Binding-site contacts:
Ligand atom C4 contacts residue TRP38 of chain 27.B at 4.1 Å (hydrophobic).
Ligand atom N9 contacts residue TRP38 of chain 27.B at 4.4 Å.
Ligand atom N7 contacts residue TRP38 of chain 27.B at 3.7 Å.
Ligand atom N3 contacts residue TRP38 of chain 27.B at 4.3 Å.
Ligand atom C6 contacts residue TRP38 of chain 27.B at 3.9 Å (hydrophobic).
Ligand atom C5 contacts residue TRP38 of chain 27.B at 3.9 Å (hydrophobic).
Ligand atom C2 contacts residue TRP38 of chain 27.B at 4.2 Å (hydrophobic).
Ligand atom N1 contacts residue TRP38 of chain 27.B at 4.1 Å.
Ligand atom O6 contacts residue LYS58 of chain 27.D at 4.2 Å.
Ligand atom O6 contacts residue TRP38 of chain 27.B at 3.7 Å.
Ligand atom N1 contacts residue LYS58 of chain 27.D at 4.0 Å.
Ligand atom C8 contacts residue TRP38 of chain 27.B at 4.1 Å (hydrophobic).

Sequence of chain 27.B:
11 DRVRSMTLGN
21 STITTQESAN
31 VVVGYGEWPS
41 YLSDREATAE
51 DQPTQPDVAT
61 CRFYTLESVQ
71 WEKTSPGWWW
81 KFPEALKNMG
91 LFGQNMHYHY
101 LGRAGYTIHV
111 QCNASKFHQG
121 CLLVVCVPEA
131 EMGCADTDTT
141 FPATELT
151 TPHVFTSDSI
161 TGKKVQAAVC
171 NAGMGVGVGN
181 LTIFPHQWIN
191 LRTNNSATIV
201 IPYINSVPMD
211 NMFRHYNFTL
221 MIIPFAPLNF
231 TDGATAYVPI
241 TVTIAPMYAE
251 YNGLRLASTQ

Sequence of chain 27.D:
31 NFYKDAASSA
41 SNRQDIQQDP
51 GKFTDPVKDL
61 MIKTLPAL

The protein below binds the small molecule below.
Small molecule (SMILES): Nc1nc2[nH]cnc2c(=O)[nH]1